Sequence of chain 1.D:
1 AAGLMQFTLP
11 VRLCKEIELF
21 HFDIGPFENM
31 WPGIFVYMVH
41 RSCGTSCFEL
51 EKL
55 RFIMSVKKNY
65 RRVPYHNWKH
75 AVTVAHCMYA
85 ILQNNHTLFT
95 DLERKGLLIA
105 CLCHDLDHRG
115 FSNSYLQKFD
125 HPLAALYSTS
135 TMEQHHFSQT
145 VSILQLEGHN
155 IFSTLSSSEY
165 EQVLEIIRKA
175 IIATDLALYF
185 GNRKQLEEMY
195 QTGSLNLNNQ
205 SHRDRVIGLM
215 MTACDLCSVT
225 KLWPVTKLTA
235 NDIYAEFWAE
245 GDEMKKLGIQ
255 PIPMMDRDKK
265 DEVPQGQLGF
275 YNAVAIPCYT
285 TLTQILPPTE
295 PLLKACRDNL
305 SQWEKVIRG

Binding-site contacts:
Ligand atom C17 contacts residue GLY270 of chain 1.D at 3.5 Å.
Ligand atom C13 contacts residue GLN271 of chain 1.D at 3.4 Å.
Ligand atom C5 contacts residue ILE237 of chain 1.D at 3.6 Å (hydrophobic).
Ligand atom N16 contacts residue MET258 of chain 1.D at 3.2 Å.
Ligand atom C25 contacts residue LEU180 of chain 1.D at 3.8 Å (hydrophobic).
Ligand atom N9 contacts residue PHE274 of chain 1.D at 3.7 Å.
Ligand atom C5 contacts residue GLN271 of chain 1.D at 3.7 Å.
Ligand atom C4 contacts residue ILE237 of chain 1.D at 3.6 Å (hydrophobic).
Ligand atom N9 contacts residue PHE241 of chain 1.D at 3.5 Å.
Ligand atom N15 contacts residue MET258 of chain 1.D at 3.6 Å.
Ligand atom N18 contacts residue TYR238 of chain 1.D at 2.5 Å (h-bond).
Ligand atom N19 contacts residue GLY270 of chain 1.D at 3.7 Å.
Ligand atom N15 contacts residue GLY270 of chain 1.D at 3.6 Å.
Ligand atom N18 contacts residue GLY270 of chain 1.D at 3.7 Å.
Ligand atom C22 contacts residue VAL267 of chain 1.D at 3.6 Å (hydrophobic).
Ligand atom C2 contacts residue LEU220 of chain 1.D at 3.5 Å (hydrophobic).
Ligand atom N7 contacts residue PHE274 of chain 1.D at 3.6 Å.
Ligand atom C13 contacts residue PHE274 of chain 1.D at 3.5 Å (hydrophobic).
Ligand atom C22 contacts residue LYS263 of chain 1.D at 3.5 Å.
Ligand atom C8 contacts residue PHE274 of chain 1.D at 3.5 Å (hydrophobic).
Ligand atom C23 contacts residue PRO257 of chain 1.D at 3.8 Å (hydrophobic).
Ligand atom C25 contacts residue PHE274 of chain 1.D at 3.8 Å (hydrophobic).
Ligand atom C12 contacts residue TYR238 of chain 1.D at 3.6 Å (hydrophobic).
Ligand atom N11 contacts residue GLN271 of chain 1.D at 3.2 Å (h-bond).
Ligand atom C13 contacts residue TYR238 of chain 1.D at 3.5 Å (hydrophobic).
Ligand atom C3 contacts residue PHE274 of chain 1.D at 3.4 Å (hydrophobic).
Ligand atom N1 contacts residue PHE274 of chain 1.D at 3.8 Å.
Ligand atom C17 contacts residue MET258 of chain 1.D at 3.3 Å (hydrophobic).
Ligand atom C4 contacts residue PHE274 of chain 1.D at 3.5 Å (hydrophobic).
Ligand atom C14 contacts residue TYR238 of chain 1.D at 3.4 Å (hydrophobic).
Ligand atom C23 contacts residue GLU266 of chain 1.D at 3.8 Å.
Ligand atom C21 contacts residue TYR238 of chain 1.D at 3.6 Å (hydrophobic).
Ligand atom C14 contacts residue GLY270 of chain 1.D at 3.6 Å.
Ligand atom N18 contacts residue MET258 of chain 1.D at 3.7 Å.
Ligand atom C2 contacts residue PHE274 of chain 1.D at 3.6 Å (hydrophobic).
Ligand atom C17 contacts residue TYR238 of chain 1.D at 3.7 Å (hydrophobic).
Ligand atom C24 contacts residue GLY270 of chain 1.D at 3.8 Å.
Ligand atom C22 contacts residue GLU266 of chain 1.D at 3.5 Å.
Ligand atom N19 contacts residue MET258 of chain 1.D at 3.5 Å.
Ligand atom C12 contacts residue MET258 of chain 1.D at 3.7 Å (hydrophobic).

The small molecule below binds the protein below.
Small molecule (SMILES): CCc1cnc(C)n2nc(CCc3nc(N4CCCC4)nn3C)nc12